The small molecule below binds the protein below.
Small molecule (SMILES): CSC[C@H]1O[C@@H](n2ccc3c(N)ncnc32)[C@H](O)[C@@H]1O

Sequence of chain 1.A:
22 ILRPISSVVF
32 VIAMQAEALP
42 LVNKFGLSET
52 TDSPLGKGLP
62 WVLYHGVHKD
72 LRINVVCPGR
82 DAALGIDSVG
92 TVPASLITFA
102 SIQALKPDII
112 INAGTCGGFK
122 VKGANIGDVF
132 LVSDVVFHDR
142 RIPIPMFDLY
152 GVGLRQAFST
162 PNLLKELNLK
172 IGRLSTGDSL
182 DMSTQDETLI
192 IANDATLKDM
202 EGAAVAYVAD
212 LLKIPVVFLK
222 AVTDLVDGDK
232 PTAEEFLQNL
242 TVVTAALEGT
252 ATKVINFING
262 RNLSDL

Sequence of chain 1.B:
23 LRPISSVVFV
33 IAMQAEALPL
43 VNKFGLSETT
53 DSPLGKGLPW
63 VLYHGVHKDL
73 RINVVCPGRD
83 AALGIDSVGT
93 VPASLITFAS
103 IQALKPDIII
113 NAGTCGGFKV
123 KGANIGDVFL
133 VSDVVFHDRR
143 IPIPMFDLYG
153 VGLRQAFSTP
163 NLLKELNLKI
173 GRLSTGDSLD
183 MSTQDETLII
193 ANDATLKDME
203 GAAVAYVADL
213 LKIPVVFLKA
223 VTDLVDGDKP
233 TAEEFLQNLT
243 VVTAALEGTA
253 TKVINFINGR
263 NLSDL

Binding-site contacts:
Ligand atom C5' contacts residue MET201 of chain 1.A at 3.8 Å (hydrophobic).
Ligand atom N6 contacts residue GLY118 of chain 1.A at 3.5 Å.
Ligand atom C8 contacts residue CYS117 of chain 1.A at 3.8 Å (hydrophobic).
Ligand atom C3' contacts residue MET201 of chain 1.A at 3.8 Å (hydrophobic).
Ligand atom C7 contacts residue ASP225 of chain 1.A at 3.7 Å.
Ligand atom O4' contacts residue MET35 of chain 1.A at 3.8 Å.
Ligand atom C6 contacts residue LYS199 of chain 1.A at 3.9 Å.
Ligand atom C4 contacts residue LEU181 of chain 1.A at 3.9 Å (hydrophobic).
Ligand atom CS contacts residue MET35 of chain 1.A at 3.9 Å (hydrophobic).
Ligand atom C2 contacts residue ASP200 of chain 1.A at 3.7 Å.
Ligand atom O2' contacts residue ASP200 of chain 1.A at 3.5 Å.
Ligand atom C5 contacts residue LEU181 of chain 1.A at 3.6 Å (hydrophobic).
Ligand atom C2' contacts residue GLU202 of chain 1.A at 3.8 Å.
Ligand atom C4' contacts residue MET35 of chain 1.A at 3.9 Å (hydrophobic).
Ligand atom O3' contacts residue VAL90 of chain 1.A at 3.5 Å.
Ligand atom N3 contacts residue MET201 of chain 1.A at 3.4 Å.
Ligand atom C1' contacts residue THR116 of chain 1.A at 3.3 Å.
Ligand atom CS contacts residue PHE148 of chain 1.B at 3.7 Å (hydrophobic).
Ligand atom C7 contacts residue CYS117 of chain 1.A at 3.4 Å (hydrophobic).
Ligand atom C2' contacts residue MET201 of chain 1.A at 3.8 Å (hydrophobic).
Ligand atom C6 contacts residue LEU181 of chain 1.A at 3.7 Å (hydrophobic).
Ligand atom N6 contacts residue ASP225 of chain 1.A at 2.9 Å (salt-bridge).
Ligand atom C5' contacts residue LEU181 of chain 1.A at 3.9 Å (hydrophobic).
Ligand atom N1 contacts residue LEU181 of chain 1.A at 3.5 Å (h-bond).
Ligand atom C2 contacts residue MET201 of chain 1.A at 3.6 Å (hydrophobic).
Ligand atom C5 contacts residue GLY118 of chain 1.A at 3.6 Å.
Ligand atom N1 contacts residue LYS199 of chain 1.A at 2.8 Å (salt-bridge).
Ligand atom C2 contacts residue SER180 of chain 1.A at 3.9 Å.
Ligand atom N9 contacts residue THR116 of chain 1.A at 3.7 Å.
Ligand atom C2 contacts residue LYS199 of chain 1.A at 3.1 Å.
Ligand atom O4' contacts residue THR116 of chain 1.A at 3.5 Å (h-bond).
Ligand atom N3 contacts residue ASP200 of chain 1.A at 3.4 Å.
Ligand atom S5' contacts residue MET201 of chain 1.A at 3.5 Å (h-bond).
Ligand atom O2' contacts residue GLU202 of chain 1.A at 2.7 Å (salt-bridge).
Ligand atom C3' contacts residue GLU202 of chain 1.A at 3.4 Å.
Ligand atom O3' contacts residue GLU202 of chain 1.A at 2.7 Å (salt-bridge).
Ligand atom O3' contacts residue ALA34 of chain 1.A at 3.8 Å.
Ligand atom O2' contacts residue MET201 of chain 1.A at 2.9 Å (h-bond).
Ligand atom C7 contacts residue GLY118 of chain 1.A at 3.4 Å.
Ligand atom C6 contacts residue GLY118 of chain 1.A at 3.7 Å.